Sequence of chain 3.H:
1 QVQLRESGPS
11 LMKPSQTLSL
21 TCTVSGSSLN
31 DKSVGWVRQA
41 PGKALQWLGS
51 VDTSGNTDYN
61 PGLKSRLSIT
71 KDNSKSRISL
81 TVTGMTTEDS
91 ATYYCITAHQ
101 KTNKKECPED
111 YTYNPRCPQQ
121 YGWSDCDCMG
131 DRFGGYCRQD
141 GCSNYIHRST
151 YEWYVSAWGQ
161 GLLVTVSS

Binding-site contacts:
Ligand atom C6 contacts residue THR168 of chain 3.A at 3.5 Å.
Ligand atom C1 contacts residue GLN120 of chain 3.H at 4.4 Å.
Ligand atom C2 contacts residue ASN167 of chain 3.A at 2.5 Å.
Ligand atom C8 contacts residue GLN120 of chain 3.H at 3.6 Å.
Ligand atom C8 contacts residue ARG162 of chain 3.A at 3.4 Å.
Ligand atom O5 contacts residue ARG162 of chain 3.A at 4.3 Å.
Ligand atom O5 contacts residue ASN167 of chain 3.A at 2.4 Å (h-bond).
Ligand atom O5 contacts residue GLN120 of chain 3.H at 3.7 Å.
Ligand atom C1 contacts residue THR168 of chain 3.A at 4.5 Å.
Ligand atom C5 contacts residue THR168 of chain 3.A at 4.0 Å.
Ligand atom O3 contacts residue ARG162 of chain 3.A at 4.3 Å.
Ligand atom C8 contacts residue ILE146 of chain 3.A at 4.2 Å (hydrophobic).
Ligand atom C7 contacts residue ARG162 of chain 3.A at 3.1 Å.
Ligand atom C1 contacts residue ASN167 of chain 3.A at 1.4 Å.
Ligand atom O3 contacts residue GLN120 of chain 3.H at 3.1 Å (h-bond).
Ligand atom N2 contacts residue GLN120 of chain 3.H at 3.2 Å.
Ligand atom O6 contacts residue THR168 of chain 3.A at 4.5 Å.
Ligand atom C2 contacts residue ARG162 of chain 3.A at 3.1 Å.
Ligand atom C6 contacts residue ILE164 of chain 3.A at 4.5 Å (hydrophobic).
Ligand atom C3 contacts residue GLN120 of chain 3.H at 3.8 Å.
Ligand atom O5 contacts residue THR168 of chain 3.A at 3.3 Å.
Ligand atom C3 contacts residue ASN167 of chain 3.A at 3.8 Å.
Ligand atom O6 contacts residue VAL144 of chain 3.A at 3.4 Å.
Ligand atom C3 contacts residue ARG162 of chain 3.A at 4.3 Å.
Ligand atom O6 contacts residue ILE164 of chain 3.A at 3.6 Å.
Ligand atom C2 contacts residue GLN120 of chain 3.H at 4.1 Å.
Ligand atom C1 contacts residue ARG162 of chain 3.A at 3.8 Å.
Ligand atom O7 contacts residue VAL144 of chain 3.A at 4.1 Å.
Ligand atom C5 contacts residue ASN167 of chain 3.A at 3.6 Å.
Ligand atom C6 contacts residue GLN120 of chain 3.H at 3.9 Å.
Ligand atom C7 contacts residue GLN120 of chain 3.H at 3.8 Å.
Ligand atom C5 contacts residue GLN120 of chain 3.H at 4.4 Å.
Ligand atom C7 contacts residue GLN119 of chain 3.H at 4.5 Å.
Ligand atom C8 contacts residue GLN119 of chain 3.H at 3.2 Å.
Ligand atom C4 contacts residue ASN167 of chain 3.A at 4.2 Å.
Ligand atom O7 contacts residue ARG162 of chain 3.A at 2.8 Å (salt-bridge).
Ligand atom N2 contacts residue ASN167 of chain 3.A at 2.9 Å (h-bond).
Ligand atom C7 contacts residue ASN167 of chain 3.A at 3.9 Å.
Ligand atom C6 contacts residue VAL144 of chain 3.A at 4.2 Å (hydrophobic).
Ligand atom N2 contacts residue ARG162 of chain 3.A at 3.4 Å (salt-bridge).

The protein below binds the small molecule below.
Small molecule (SMILES): CC(=O)N[C@H]1[C@H](O[C@H]2[C@H](O)[C@@H](NC(C)=O)CO[C@@H]2CO)O[C@H](CO)[C@@H](O[C@@H]2O[C@H](CO[C@H]3O[C@H](CO)[C@@H](O)[C@H](O)[C@@H]3O)[C@@H](O)[C@H](O)[C@@H]2O)[C@@H]1O

Sequence of chain 3.A:
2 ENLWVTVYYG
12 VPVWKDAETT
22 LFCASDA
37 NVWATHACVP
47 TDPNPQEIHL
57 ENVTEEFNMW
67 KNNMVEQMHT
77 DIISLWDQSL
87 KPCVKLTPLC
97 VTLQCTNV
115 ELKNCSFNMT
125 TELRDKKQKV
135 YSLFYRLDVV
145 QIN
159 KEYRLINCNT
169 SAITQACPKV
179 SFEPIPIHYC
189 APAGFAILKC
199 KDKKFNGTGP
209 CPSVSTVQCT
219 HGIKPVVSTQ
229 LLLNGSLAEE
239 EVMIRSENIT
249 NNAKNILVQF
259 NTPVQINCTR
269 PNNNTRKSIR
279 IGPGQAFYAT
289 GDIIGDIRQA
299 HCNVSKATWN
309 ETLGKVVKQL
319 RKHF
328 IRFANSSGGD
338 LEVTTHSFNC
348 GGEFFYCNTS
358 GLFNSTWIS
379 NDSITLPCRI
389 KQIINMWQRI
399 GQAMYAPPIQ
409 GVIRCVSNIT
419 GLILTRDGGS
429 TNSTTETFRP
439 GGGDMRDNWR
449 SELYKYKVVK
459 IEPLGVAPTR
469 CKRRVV